Binding-site contacts:
Ligand atom N contacts residue PHE467 of chain 1.D at 3.7 Å.
Ligand atom O2 contacts residue THR303 of chain 1.D at 3.7 Å.
Ligand atom C3 contacts residue PHE296 of chain 1.D at 4.2 Å (hydrophobic).
Ligand atom O3 contacts residue MET173 of chain 1.D at 4.0 Å.
Ligand atom O2 contacts residue PHE467 of chain 1.D at 4.5 Å.
Ligand atom C17 contacts residue PHE169 of chain 1.D at 3.4 Å (hydrophobic).
Ligand atom C8 contacts residue PHE467 of chain 1.D at 3.3 Å (hydrophobic).
Ligand atom C2 contacts residue ASP459 of chain 1.D at 3.8 Å.
Ligand atom O2 contacts residue VAL301 of chain 1.D at 3.6 Å.
Ligand atom O3 contacts residue TRP176 of chain 1.D at 4.4 Å.
Ligand atom O2 contacts residue PHE169 of chain 1.D at 4.5 Å.
Ligand atom C5 contacts residue ASP459 of chain 1.D at 3.4 Å.
Ligand atom C2 contacts residue MET172 of chain 1.D at 4.1 Å (hydrophobic).
Ligand atom C2 contacts residue PHE296 of chain 1.D at 4.3 Å (hydrophobic).
Ligand atom N contacts residue ASP459 of chain 1.D at 3.5 Å (salt-bridge).
Ligand atom C18 contacts residue ALA302 of chain 1.D at 4.2 Å (hydrophobic).
Ligand atom O2 contacts residue ASN168 of chain 1.D at 4.0 Å.
Ligand atom C contacts residue ASP459 of chain 1.D at 3.2 Å.
Ligand atom C7 contacts residue ASP459 of chain 1.D at 4.1 Å.
Ligand atom C1 contacts residue MET172 of chain 1.D at 4.1 Å (hydrophobic).
Ligand atom C8 contacts residue ASP459 of chain 1.D at 4.0 Å.
Ligand atom C17 contacts residue VAL301 of chain 1.D at 3.4 Å (hydrophobic).
Ligand atom C2 contacts residue PHE169 of chain 1.D at 3.7 Å (hydrophobic).
Ligand atom C18 contacts residue VAL301 of chain 1.D at 4.0 Å (hydrophobic).
Ligand atom C18 contacts residue THR303 of chain 1.D at 4.0 Å.
Ligand atom C3 contacts residue VAL119 of chain 1.D at 4.3 Å (hydrophobic).
Ligand atom C8 contacts residue THR303 of chain 1.D at 4.0 Å.
Ligand atom C18 contacts residue PHE467 of chain 1.D at 4.1 Å (hydrophobic).
Ligand atom C7 contacts residue PHE169 of chain 1.D at 4.3 Å (hydrophobic).
Ligand atom O2 contacts residue ALA302 of chain 1.D at 3.0 Å (h-bond).
Ligand atom C3 contacts residue ASP459 of chain 1.D at 3.4 Å.
Ligand atom C8 contacts residue TRP176 of chain 1.D at 3.8 Å (hydrophobic).
Ligand atom C18 contacts residue PHE169 of chain 1.D at 4.1 Å (hydrophobic).
Ligand atom C3 contacts residue MET172 of chain 1.D at 4.4 Å (hydrophobic).
Ligand atom N contacts residue TRP176 of chain 1.D at 3.8 Å.
Ligand atom O3 contacts residue PHE467 of chain 1.D at 3.6 Å.
Ligand atom C1 contacts residue ASP459 of chain 1.D at 3.6 Å.
Ligand atom C4 contacts residue ASP459 of chain 1.D at 3.3 Å.
Ligand atom C17 contacts residue THR303 of chain 1.D at 3.8 Å.
Ligand atom C7 contacts residue THR303 of chain 1.D at 4.0 Å.

Sequence of chain 1.D:
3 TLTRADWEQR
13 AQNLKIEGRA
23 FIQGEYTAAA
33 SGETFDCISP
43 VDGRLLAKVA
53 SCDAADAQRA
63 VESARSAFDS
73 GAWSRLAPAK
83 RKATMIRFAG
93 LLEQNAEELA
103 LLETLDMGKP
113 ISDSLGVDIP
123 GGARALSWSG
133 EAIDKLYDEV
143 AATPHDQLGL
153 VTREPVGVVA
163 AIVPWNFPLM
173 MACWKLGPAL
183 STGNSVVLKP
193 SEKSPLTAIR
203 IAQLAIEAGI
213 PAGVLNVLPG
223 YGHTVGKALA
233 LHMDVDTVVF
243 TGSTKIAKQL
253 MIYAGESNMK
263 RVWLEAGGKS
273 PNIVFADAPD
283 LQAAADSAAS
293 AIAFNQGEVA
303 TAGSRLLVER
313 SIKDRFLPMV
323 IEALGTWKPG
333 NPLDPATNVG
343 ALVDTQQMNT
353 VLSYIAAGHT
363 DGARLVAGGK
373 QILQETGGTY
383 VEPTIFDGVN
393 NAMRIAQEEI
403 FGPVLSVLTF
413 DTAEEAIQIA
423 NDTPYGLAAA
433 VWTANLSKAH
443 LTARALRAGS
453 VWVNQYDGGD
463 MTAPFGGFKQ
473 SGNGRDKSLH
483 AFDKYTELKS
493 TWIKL

This protein binds this small molecule.
Small molecule (SMILES): O=C(O)Cc1c[nH]c2ccccc12